Sequence of chain 1.B:
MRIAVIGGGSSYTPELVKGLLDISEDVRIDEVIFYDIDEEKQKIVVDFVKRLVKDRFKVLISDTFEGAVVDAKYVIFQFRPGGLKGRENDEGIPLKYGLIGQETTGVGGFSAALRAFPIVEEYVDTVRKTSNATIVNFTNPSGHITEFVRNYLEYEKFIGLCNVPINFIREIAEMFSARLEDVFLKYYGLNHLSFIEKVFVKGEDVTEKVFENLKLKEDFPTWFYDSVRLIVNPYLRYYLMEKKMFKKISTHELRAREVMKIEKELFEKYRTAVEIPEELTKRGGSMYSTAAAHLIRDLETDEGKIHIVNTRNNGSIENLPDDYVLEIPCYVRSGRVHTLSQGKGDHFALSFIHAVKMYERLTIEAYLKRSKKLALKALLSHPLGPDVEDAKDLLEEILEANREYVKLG

Binding-site contacts:
Ligand atom C3 contacts residue HIS194 of chain 1.B at 3.7 Å.
Ligand atom O2 contacts residue CYS164 of chain 1.B at 3.7 Å.
Ligand atom O1P contacts residue GLY292 of chain 1.B at 3.0 Å (h-bond).
Ligand atom O2P contacts residue ARG263 of chain 1.B at 2.8 Å (salt-bridge).
Ligand atom C1 contacts residue ASN165 of chain 1.B at 3.6 Å.
Ligand atom P contacts residue GLY292 of chain 1.B at 3.8 Å.
Ligand atom O4 contacts residue GLU105 of chain 1.B at 3.3 Å (salt-bridge).
Ligand atom C4 contacts residue TYR243 of chain 1.B at 3.8 Å (hydrophobic).
Ligand atom P contacts residue ARG263 of chain 1.B at 3.8 Å.
Ligand atom O3 contacts residue TYR296 of chain 1.B at 3.1 Å (h-bond).
Ligand atom C3 contacts residue ASN165 of chain 1.B at 3.8 Å.
Ligand atom O2 contacts residue HIS194 of chain 1.B at 3.3 Å (h-bond).
Ligand atom O2 contacts residue VAL166 of chain 1.B at 3.5 Å.
Ligand atom C1 contacts residue TYR243 of chain 1.B at 3.5 Å (hydrophobic).
Ligand atom O2 contacts residue ASN165 of chain 1.B at 2.7 Å (h-bond).
Ligand atom C3 contacts residue TYR296 of chain 1.B at 3.9 Å (hydrophobic).
Ligand atom C4 contacts residue GLU105 of chain 1.B at 3.7 Å.
Ligand atom O6 contacts residue GLY292 of chain 1.B at 3.4 Å (h-bond).
Ligand atom C2 contacts residue HIS194 of chain 1.B at 3.5 Å.
Ligand atom C5 contacts residue GLY292 of chain 1.B at 3.5 Å.
Ligand atom O3 contacts residue ASN142 of chain 1.B at 3.2 Å (h-bond).
Ligand atom O1 contacts residue TYR243 of chain 1.B at 3.6 Å.
Ligand atom O4 contacts residue NAD1 of chain 1.L at 3.5 Å.
Ligand atom O5 contacts residue TYR243 of chain 1.B at 3.3 Å (h-bond).
Ligand atom O4 contacts residue ASN142 of chain 1.B at 3.6 Å.
Ligand atom O3P contacts residue ARG291 of chain 1.B at 3.0 Å (salt-bridge).
Ligand atom O2P contacts residue VAL267 of chain 1.B at 4.0 Å.
Ligand atom C6 contacts residue GLU105 of chain 1.B at 3.6 Å.
Ligand atom C2 contacts residue TYR243 of chain 1.B at 3.2 Å (hydrophobic).
Ligand atom O1 contacts residue GLY292 of chain 1.B at 3.7 Å.
Ligand atom O1P contacts residue ARG291 of chain 1.B at 2.9 Å (salt-bridge).
Ligand atom P contacts residue ARG89 of chain 1.B at 3.6 Å.
Ligand atom C2 contacts residue ASN165 of chain 1.B at 3.5 Å.
Ligand atom O1P contacts residue ARG263 of chain 1.B at 3.0 Å (salt-bridge).
Ligand atom C1 contacts residue GLY292 of chain 1.B at 3.1 Å.
Ligand atom O3P contacts residue ARG89 of chain 1.B at 2.7 Å (salt-bridge).
Ligand atom O1P contacts residue VAL267 of chain 1.B at 3.8 Å.
Ligand atom O5 contacts residue GLY292 of chain 1.B at 3.3 Å (h-bond).
Ligand atom O3 contacts residue HIS194 of chain 1.B at 2.8 Å (h-bond).
Ligand atom O2P contacts residue ARG89 of chain 1.B at 2.8 Å (salt-bridge).

The small molecule below binds the protein below.
Small molecule (SMILES): O=P(O)(O)OC[C@H]1O[C@H](O)[C@H](O)[C@@H](O)[C@@H]1O